This small molecule binds to this protein.
Small molecule (SMILES): CN(C(=O)[C@@H]1CCCN1C(=O)[C@H](N)CC1CCCCC1)[C@H](C=O)CCCN=C(N)N

Binding-site contacts:
Ligand atom O contacts residue CYS201 of chain 1.B at 3.4 Å (h-bond).
Ligand atom CD contacts residue GLY230 of chain 1.B at 3.2 Å.
Ligand atom C contacts residue GLY228 of chain 1.B at 3.7 Å.
Ligand atom O contacts residue SER205 of chain 1.B at 3.3 Å.
Ligand atom NH2 contacts residue GLY230 of chain 1.B at 2.8 Å (h-bond).
Ligand atom O contacts residue GLY228 of chain 1.B at 3.0 Å (h-bond).
Ligand atom C5 contacts residue ILE179 of chain 1.B at 3.7 Å (hydrophobic).
Ligand atom C4 contacts residue ASN95 of chain 1.B at 3.7 Å.
Ligand atom CN contacts residue SER226 of chain 1.B at 3.0 Å.
Ligand atom CD contacts residue GLY228 of chain 1.B at 3.6 Å.
Ligand atom O contacts residue GLY203 of chain 1.B at 3.2 Å (h-bond).
Ligand atom N contacts residue GLY228 of chain 1.B at 2.8 Å (h-bond).
Ligand atom NH1 contacts residue GLY238 of chain 1.B at 3.6 Å.
Ligand atom O contacts residue TRP227 of chain 1.B at 3.4 Å.
Ligand atom NE contacts residue TRP227 of chain 1.B at 3.7 Å.
Ligand atom NH2 contacts residue ASP199 of chain 1.B at 2.7 Å (salt-bridge).
Ligand atom C5 contacts residue ASN95 of chain 1.B at 3.6 Å.
Ligand atom NH1 contacts residue ALA200 of chain 1.B at 3.6 Å (h-bond).
Ligand atom O contacts residue TRP50 of chain 1.B at 3.5 Å.
Ligand atom CN contacts residue SER205 of chain 1.B at 3.4 Å.
Ligand atom CG contacts residue TYR47 of chain 1.B at 3.4 Å (hydrophobic).
Ligand atom CN contacts residue HIS43 of chain 1.B at 3.5 Å.
Ligand atom O contacts residue GLU202 of chain 1.B at 3.4 Å.
Ligand atom NE contacts residue GLY228 of chain 1.B at 3.3 Å (h-bond).
Ligand atom CA contacts residue GLU202 of chain 1.B at 3.4 Å.
Ligand atom C5 contacts residue GLU94 of chain 1.B at 3.7 Å.
Ligand atom CZ contacts residue ASP199 of chain 1.B at 3.6 Å.
Ligand atom CA contacts residue GLY228 of chain 1.B at 3.5 Å.
Ligand atom C4 contacts residue GLU94 of chain 1.B at 3.5 Å.
Ligand atom C contacts residue GLU202 of chain 1.B at 3.4 Å.
Ligand atom NH1 contacts residue ASP199 of chain 1.B at 3.0 Å (salt-bridge).
Ligand atom NH2 contacts residue CYS231 of chain 1.B at 3.7 Å.
Ligand atom CZ contacts residue ALA200 of chain 1.B at 3.5 Å (hydrophobic).
Ligand atom C3 contacts residue TYR47 of chain 1.B at 3.2 Å (hydrophobic).
Ligand atom C contacts residue SER205 of chain 1.B at 3.7 Å.
Ligand atom NH2 contacts residue ALA200 of chain 1.B at 3.3 Å (h-bond).
Ligand atom C6 contacts residue TRP227 of chain 1.B at 3.6 Å (hydrophobic).
Ligand atom CD contacts residue TRP50 of chain 1.B at 3.7 Å (hydrophobic).
Ligand atom CB contacts residue GLY228 of chain 1.B at 3.6 Å.
Ligand atom CZ contacts residue GLY228 of chain 1.B at 3.5 Å.

Sequence of chain 1.B:
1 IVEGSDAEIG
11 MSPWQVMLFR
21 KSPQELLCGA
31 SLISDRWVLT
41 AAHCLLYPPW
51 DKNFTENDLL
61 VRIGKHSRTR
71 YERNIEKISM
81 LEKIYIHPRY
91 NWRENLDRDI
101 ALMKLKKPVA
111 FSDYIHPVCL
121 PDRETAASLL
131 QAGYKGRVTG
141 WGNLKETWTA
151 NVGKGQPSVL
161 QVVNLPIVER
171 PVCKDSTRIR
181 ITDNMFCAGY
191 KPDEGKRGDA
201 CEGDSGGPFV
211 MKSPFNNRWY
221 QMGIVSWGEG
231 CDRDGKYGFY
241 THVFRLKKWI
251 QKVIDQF